This protein binds this small molecule.
Small molecule (SMILES): Cc1cn([C@H]2C[C@H](O[P](=O)(O)OC[C@H]3O[C@@H](n4cc(C)c(=O)[nH]c4=O)C[C@@H]3O)[C@@H](CO[P](=O)(O)O[C@H]3C[C@H](n4ccc(=O)[nH]c4=O)O[C@@H]3COP(=O)=O)O2)c(=O)[nH]c1=O

Binding-site contacts:
Ligand atom C2 contacts residue PRO334 of chain 36.A at 3.7 Å (hydrophobic).
Ligand atom N3 contacts residue PRO334 of chain 36.A at 3.5 Å.
Ligand atom C4 contacts residue PRO334 of chain 36.A at 3.6 Å (hydrophobic).
Ligand atom O4' contacts residue GLN252 of chain 36.A at 3.9 Å.
Ligand atom C4' contacts residue LEU328 of chain 36.A at 4.1 Å (hydrophobic).
Ligand atom N1 contacts residue PHE333 of chain 36.A at 3.8 Å.
Ligand atom O4 contacts residue GLY98 of chain 36.A at 2.8 Å (h-bond).
Ligand atom O4' contacts residue LEU328 of chain 36.A at 3.0 Å.
Ligand atom OP1 contacts residue GLN252 of chain 36.A at 3.7 Å.
Ligand atom O2 contacts residue LEU328 of chain 36.A at 2.2 Å.
Ligand atom C7 contacts residue TYR336 of chain 36.A at 3.6 Å (hydrophobic).
Ligand atom C3' contacts residue PHE333 of chain 36.A at 3.8 Å (hydrophobic).
Ligand atom OP2 contacts residue ARG391 of chain 36.A at 3.9 Å.
Ligand atom O4 contacts residue PRO334 of chain 36.A at 3.7 Å.
Ligand atom C1' contacts residue LEU328 of chain 36.A at 3.9 Å (hydrophobic).
Ligand atom C2 contacts residue LEU328 of chain 36.A at 3.0 Å (hydrophobic).
Ligand atom OP1 contacts residue ARG391 of chain 36.A at 3.8 Å.
Ligand atom C6 contacts residue GLY98 of chain 36.A at 4.1 Å.
Ligand atom C5' contacts residue GLN252 of chain 36.A at 3.4 Å.
Ligand atom C2' contacts residue PHE333 of chain 36.A at 2.9 Å (hydrophobic).
Ligand atom C6 contacts residue PHE333 of chain 36.A at 3.7 Å (hydrophobic).
Ligand atom C5 contacts residue GLY98 of chain 36.A at 2.9 Å.
Ligand atom C1' contacts residue PHE333 of chain 36.A at 3.1 Å (hydrophobic).
Ligand atom O4' contacts residue PRO334 of chain 36.A at 4.0 Å.
Ligand atom O4 contacts residue ALA259 of chain 36.A at 3.2 Å.
Ligand atom OP2 contacts residue GLN252 of chain 36.A at 4.1 Å.
Ligand atom O5' contacts residue PHE333 of chain 36.A at 3.8 Å.
Ligand atom OP2 contacts residue PHE333 of chain 36.A at 3.3 Å.
Ligand atom C5' contacts residue PHE333 of chain 36.A at 3.2 Å (hydrophobic).
Ligand atom N1 contacts residue LEU328 of chain 36.A at 3.8 Å.
Ligand atom C4 contacts residue GLY98 of chain 36.A at 3.2 Å.
Ligand atom O5' contacts residue GLN252 of chain 36.A at 3.1 Å (h-bond).
Ligand atom O5' contacts residue LEU328 of chain 36.A at 3.6 Å.
Ligand atom C2' contacts residue LEU328 of chain 36.A at 3.7 Å (hydrophobic).
Ligand atom C4' contacts residue GLN252 of chain 36.A at 3.5 Å.
Ligand atom O2 contacts residue PRO334 of chain 36.A at 3.8 Å.
Ligand atom N3 contacts residue LEU328 of chain 36.A at 3.9 Å.
Ligand atom P contacts residue PHE333 of chain 36.A at 3.8 Å.
Ligand atom O3' contacts residue PHE333 of chain 36.A at 3.5 Å.
Ligand atom OP2 contacts residue GLU102 of chain 36.A at 3.5 Å (salt-bridge).

Sequence of chain 36.A:
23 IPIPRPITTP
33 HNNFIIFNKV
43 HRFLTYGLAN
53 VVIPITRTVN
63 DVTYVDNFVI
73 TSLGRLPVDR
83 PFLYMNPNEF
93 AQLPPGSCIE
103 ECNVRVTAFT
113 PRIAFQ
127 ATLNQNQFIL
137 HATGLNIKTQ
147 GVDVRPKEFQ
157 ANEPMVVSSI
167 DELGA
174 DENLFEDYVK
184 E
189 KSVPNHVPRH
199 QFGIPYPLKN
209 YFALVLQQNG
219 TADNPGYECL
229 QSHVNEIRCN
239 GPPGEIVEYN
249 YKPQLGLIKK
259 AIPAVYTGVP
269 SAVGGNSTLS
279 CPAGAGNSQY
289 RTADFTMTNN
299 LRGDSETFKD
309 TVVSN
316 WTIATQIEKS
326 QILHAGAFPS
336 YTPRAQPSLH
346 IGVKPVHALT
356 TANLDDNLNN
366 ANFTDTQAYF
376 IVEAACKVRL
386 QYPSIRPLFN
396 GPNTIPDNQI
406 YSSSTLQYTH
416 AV